Sequence of chain 1.B:
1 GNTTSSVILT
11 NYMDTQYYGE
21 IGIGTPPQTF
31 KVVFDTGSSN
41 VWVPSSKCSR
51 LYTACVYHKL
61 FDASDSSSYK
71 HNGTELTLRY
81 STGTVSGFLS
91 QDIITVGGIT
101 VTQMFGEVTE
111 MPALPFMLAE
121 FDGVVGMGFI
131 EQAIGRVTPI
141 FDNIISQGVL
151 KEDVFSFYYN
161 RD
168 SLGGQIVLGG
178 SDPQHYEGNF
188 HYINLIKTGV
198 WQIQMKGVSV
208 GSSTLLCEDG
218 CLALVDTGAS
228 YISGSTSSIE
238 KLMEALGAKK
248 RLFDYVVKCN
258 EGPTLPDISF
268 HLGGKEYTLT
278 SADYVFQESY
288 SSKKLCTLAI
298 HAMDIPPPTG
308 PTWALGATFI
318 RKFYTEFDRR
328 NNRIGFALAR

This protein binds this small molecule.
Small molecule (SMILES): CNC[C@H](CC1CCCCC1)NC(=O)N1CCC[C@@H]([C@@](O)(CCCCOC)c2cccc(Cl)c2)C1

Binding-site contacts:
Ligand atom C38 contacts residue VAL124 of chain 1.B at 3.6 Å (hydrophobic).
Ligand atom N35 contacts residue GLY37 of chain 1.B at 3.7 Å.
Ligand atom CL1 contacts residue PHE116 of chain 1.B at 3.5 Å.
Ligand atom C18 contacts residue SER227 of chain 1.B at 3.7 Å.
Ligand atom O27 contacts residue SER227 of chain 1.B at 3.6 Å (h-bond).
Ligand atom CL1 contacts residue PRO115 of chain 1.B at 3.6 Å.
Ligand atom C51 contacts residue ASP35 of chain 1.B at 3.5 Å.
Ligand atom N42 contacts residue GLY225 of chain 1.B at 3.3 Å (h-bond).
Ligand atom C40 contacts residue TYR80 of chain 1.B at 3.6 Å (hydrophobic).
Ligand atom O44 contacts residue SER81 of chain 1.B at 2.7 Å (h-bond).
Ligand atom C33 contacts residue GLY225 of chain 1.B at 3.7 Å.
Ligand atom O27 contacts residue THR15 of chain 1.B at 3.0 Å (h-bond).
Ligand atom O2 contacts residue SER227 of chain 1.B at 2.6 Å (h-bond).
Ligand atom N35 contacts residue ASP35 of chain 1.B at 2.9 Å (salt-bridge).
Ligand atom C8 contacts residue PRO115 of chain 1.B at 3.4 Å (hydrophobic).
Ligand atom O27 contacts residue TYR17 of chain 1.B at 3.1 Å (h-bond).
Ligand atom C28 contacts residue THR15 of chain 1.B at 3.7 Å.
Ligand atom C15 contacts residue SER227 of chain 1.B at 3.5 Å.
Ligand atom C33 contacts residue ASP223 of chain 1.B at 3.1 Å.
Ligand atom C6 contacts residue GLN16 of chain 1.B at 3.6 Å.
Ligand atom C21 contacts residue VAL33 of chain 1.B at 3.6 Å (hydrophobic).
Ligand atom C38 contacts residue PHE121 of chain 1.B at 3.6 Å (hydrophobic).
Ligand atom C49 contacts residue GLY225 of chain 1.B at 3.6 Å.
Ligand atom C4 contacts residue GLN16 of chain 1.B at 3.7 Å.
Ligand atom C33 contacts residue ASP35 of chain 1.B at 3.8 Å.
Ligand atom C41 contacts residue TYR80 of chain 1.B at 3.7 Å (hydrophobic).
Ligand atom C51 contacts residue ASP223 of chain 1.B at 3.4 Å.
Ligand atom C34 contacts residue GLY225 of chain 1.B at 3.6 Å.
Ligand atom O27 contacts residue GLN16 of chain 1.B at 3.6 Å.
Ligand atom CL1 contacts residue PHE121 of chain 1.B at 3.6 Å.
Ligand atom C1 contacts residue SER227 of chain 1.B at 3.6 Å.
Ligand atom C34 contacts residue ASP35 of chain 1.B at 3.4 Å.
Ligand atom C46 contacts residue THR82 of chain 1.B at 3.4 Å.
Ligand atom C24 contacts residue GLY225 of chain 1.B at 3.4 Å.
Ligand atom N35 contacts residue ASP223 of chain 1.B at 2.8 Å (salt-bridge).
Ligand atom C41 contacts residue THR82 of chain 1.B at 3.6 Å.
Ligand atom C51 contacts residue GLY37 of chain 1.B at 3.6 Å.
Ligand atom C15 contacts residue GLY225 of chain 1.B at 3.7 Å.
Ligand atom C18 contacts residue GLN16 of chain 1.B at 3.7 Å.
Ligand atom C28 contacts residue THR224 of chain 1.B at 3.4 Å.